This protein binds this small molecule.
Small molecule (SMILES): CC(=O)N[C@H]1[C@H](O[C@H]2[C@H](O)[C@@H](NC(C)=O)CO[C@@H]2CO)O[C@H](CO)[C@@H](O[C@@H]2O[C@H](CO[C@H]3O[C@H](CO)[C@@H](O)[C@H](O)[C@@H]3O)[C@@H](O)[C@H](O[C@H]3O[C@H](CO)[C@@H](O)[C@H](O)[C@@H]3O)[C@@H]2O)[C@@H]1O

Binding-site contacts:
Ligand atom C8 contacts residue TRP65 of chain 1.C at 3.2 Å (hydrophobic).
Ligand atom C8 contacts residue ARG64 of chain 1.C at 3.7 Å.
Ligand atom C8 contacts residue SER63 of chain 1.C at 4.2 Å.
Ligand atom C4 contacts residue ASN70 of chain 1.C at 4.1 Å.
Ligand atom C5 contacts residue ASN70 of chain 1.C at 3.6 Å.
Ligand atom C3 contacts residue ASN70 of chain 1.C at 3.6 Å.
Ligand atom C7 contacts residue ASN70 of chain 1.C at 3.1 Å.
Ligand atom C7 contacts residue SER63 of chain 1.C at 3.6 Å.
Ligand atom C2 contacts residue ASN70 of chain 1.C at 2.2 Å.
Ligand atom O5 contacts residue ILE20 of chain 1.C at 3.6 Å.
Ligand atom C6 contacts residue ILE20 of chain 1.C at 4.3 Å (hydrophobic).
Ligand atom N2 contacts residue ASN70 of chain 1.C at 2.6 Å (h-bond).
Ligand atom C1 contacts residue ASN70 of chain 1.C at 1.4 Å.
Ligand atom O7 contacts residue SER63 of chain 1.C at 2.8 Å (h-bond).
Ligand atom O7 contacts residue ASN70 of chain 1.C at 3.1 Å (h-bond).
Ligand atom O6 contacts residue ILE20 of chain 1.C at 3.8 Å.
Ligand atom C8 contacts residue ASP68 of chain 1.C at 3.8 Å.
Ligand atom O5 contacts residue ASN70 of chain 1.C at 2.4 Å (h-bond).
Ligand atom C8 contacts residue ASN70 of chain 1.C at 4.3 Å.
Ligand atom C1 contacts residue ILE20 of chain 1.C at 4.4 Å (hydrophobic).

Sequence of chain 1.C:
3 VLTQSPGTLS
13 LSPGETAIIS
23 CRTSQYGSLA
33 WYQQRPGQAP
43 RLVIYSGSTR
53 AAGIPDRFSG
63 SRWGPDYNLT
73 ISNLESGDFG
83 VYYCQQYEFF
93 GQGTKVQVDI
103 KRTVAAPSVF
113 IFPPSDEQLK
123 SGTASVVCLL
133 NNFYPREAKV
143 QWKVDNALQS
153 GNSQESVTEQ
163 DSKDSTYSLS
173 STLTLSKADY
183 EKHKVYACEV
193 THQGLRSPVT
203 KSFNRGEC